The small molecule below binds the protein below.
Small molecule (SMILES): CC(C)C[C@H](CP(=O)(O)[C@@H](N)CCc1ccccc1)C(=O)N[C@@H](Cc1c[nH]c2ccccc12)C(N)=O

Sequence of chain 1.H:
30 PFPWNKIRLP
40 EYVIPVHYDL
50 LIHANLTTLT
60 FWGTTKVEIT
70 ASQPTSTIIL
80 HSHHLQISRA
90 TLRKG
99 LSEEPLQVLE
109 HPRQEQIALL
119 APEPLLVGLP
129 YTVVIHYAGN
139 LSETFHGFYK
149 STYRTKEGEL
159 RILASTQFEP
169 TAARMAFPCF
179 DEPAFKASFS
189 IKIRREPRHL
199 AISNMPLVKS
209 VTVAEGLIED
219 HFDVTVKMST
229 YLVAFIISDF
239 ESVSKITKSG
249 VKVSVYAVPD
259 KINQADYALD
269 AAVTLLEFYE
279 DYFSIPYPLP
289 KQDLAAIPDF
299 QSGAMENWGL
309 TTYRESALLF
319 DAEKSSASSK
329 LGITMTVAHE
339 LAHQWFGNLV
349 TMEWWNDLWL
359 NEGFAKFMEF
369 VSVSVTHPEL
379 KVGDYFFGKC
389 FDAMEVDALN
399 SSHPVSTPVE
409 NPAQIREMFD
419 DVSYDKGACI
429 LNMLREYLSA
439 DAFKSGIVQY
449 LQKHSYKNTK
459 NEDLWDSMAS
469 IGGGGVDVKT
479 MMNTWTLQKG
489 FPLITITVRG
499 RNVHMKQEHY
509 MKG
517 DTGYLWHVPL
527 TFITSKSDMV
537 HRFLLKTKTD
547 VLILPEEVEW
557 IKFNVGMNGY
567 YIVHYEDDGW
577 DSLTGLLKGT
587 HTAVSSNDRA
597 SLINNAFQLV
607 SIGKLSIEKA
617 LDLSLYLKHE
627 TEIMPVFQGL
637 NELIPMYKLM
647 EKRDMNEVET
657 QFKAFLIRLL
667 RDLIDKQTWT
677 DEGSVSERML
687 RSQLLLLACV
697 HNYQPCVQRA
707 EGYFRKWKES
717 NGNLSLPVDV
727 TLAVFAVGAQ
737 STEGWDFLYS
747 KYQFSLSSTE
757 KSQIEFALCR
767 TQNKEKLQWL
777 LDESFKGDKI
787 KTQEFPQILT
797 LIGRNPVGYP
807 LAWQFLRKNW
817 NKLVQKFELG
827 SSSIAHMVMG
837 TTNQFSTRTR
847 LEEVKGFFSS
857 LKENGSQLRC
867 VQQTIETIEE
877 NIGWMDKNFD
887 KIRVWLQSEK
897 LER

Binding-site contacts:
Ligand atom O2 contacts residue GLU360 of chain 1.H at 2.9 Å (salt-bridge).
Ligand atom O1 contacts residue HIS337 of chain 1.H at 3.4 Å (h-bond).
Ligand atom N1 contacts residue GLU304 of chain 1.H at 2.9 Å (salt-bridge).
Ligand atom C3 contacts residue SER300 of chain 1.H at 2.9 Å.
Ligand atom C9 contacts residue ALA302 of chain 1.H at 3.5 Å (hydrophobic).
Ligand atom C15 contacts residue GLU367 of chain 1.H at 3.8 Å.
Ligand atom C15 contacts residue HIS337 of chain 1.H at 3.6 Å.
Ligand atom O2 contacts residue HIS337 of chain 1.H at 3.8 Å.
Ligand atom C13 contacts residue GLU338 of chain 1.H at 3.5 Å.
Ligand atom C26 contacts residue SER829 of chain 1.H at 3.3 Å.
Ligand atom C3 contacts residue GLN165 of chain 1.H at 3.6 Å.
Ligand atom O3 contacts residue GLY301 of chain 1.H at 2.6 Å (h-bond).
Ligand atom N1 contacts residue GLU360 of chain 1.H at 3.8 Å.
Ligand atom O1 contacts residue GLU338 of chain 1.H at 3.1 Å (salt-bridge).
Ligand atom C23 contacts residue SER828 of chain 1.H at 3.7 Å.
Ligand atom C6 contacts residue PHE417 of chain 1.H at 3.7 Å (hydrophobic).
Ligand atom C13 contacts residue ALA302 of chain 1.H at 3.7 Å (hydrophobic).
Ligand atom N1 contacts residue MET303 of chain 1.H at 3.4 Å (h-bond).
Ligand atom C21 contacts residue TYR422 of chain 1.H at 3.5 Å (hydrophobic).
Ligand atom C16 contacts residue THR334 of chain 1.H at 3.3 Å.
Ligand atom O1 contacts residue ZN1 of chain 1.EG at 2.5 Å.
Ligand atom C9 contacts residue GLU304 of chain 1.H at 3.8 Å.
Ligand atom N3 contacts residue SER828 of chain 1.H at 3.7 Å.
Ligand atom O1 contacts residue GLU304 of chain 1.H at 2.9 Å (salt-bridge).
Ligand atom C27 contacts residue SER829 of chain 1.H at 3.8 Å.
Ligand atom O1 contacts residue HIS341 of chain 1.H at 3.6 Å.
Ligand atom N1 contacts residue GLU167 of chain 1.H at 2.6 Å (salt-bridge).
Ligand atom C1 contacts residue PHE417 of chain 1.H at 3.7 Å (hydrophobic).
Ligand atom O2 contacts residue TYR422 of chain 1.H at 2.3 Å (h-bond).
Ligand atom C10 contacts residue GLY301 of chain 1.H at 3.8 Å.
Ligand atom P1 contacts residue TYR422 of chain 1.H at 3.7 Å.
Ligand atom O2 contacts residue ZN1 of chain 1.EG at 2.4 Å.
Ligand atom O3 contacts residue SER300 of chain 1.H at 3.8 Å.
Ligand atom P1 contacts residue ZN1 of chain 1.EG at 3.0 Å.
Ligand atom C7 contacts residue PHE417 of chain 1.H at 3.5 Å (hydrophobic).
Ligand atom C25 contacts residue SER828 of chain 1.H at 3.8 Å.
Ligand atom C4 contacts residue SER300 of chain 1.H at 3.5 Å.
Ligand atom C11 contacts residue ALA302 of chain 1.H at 3.1 Å (hydrophobic).
Ligand atom P1 contacts residue ALA302 of chain 1.H at 3.8 Å.
Ligand atom C1 contacts residue GLU167 of chain 1.H at 3.5 Å.